Sequence of chain 1.B:
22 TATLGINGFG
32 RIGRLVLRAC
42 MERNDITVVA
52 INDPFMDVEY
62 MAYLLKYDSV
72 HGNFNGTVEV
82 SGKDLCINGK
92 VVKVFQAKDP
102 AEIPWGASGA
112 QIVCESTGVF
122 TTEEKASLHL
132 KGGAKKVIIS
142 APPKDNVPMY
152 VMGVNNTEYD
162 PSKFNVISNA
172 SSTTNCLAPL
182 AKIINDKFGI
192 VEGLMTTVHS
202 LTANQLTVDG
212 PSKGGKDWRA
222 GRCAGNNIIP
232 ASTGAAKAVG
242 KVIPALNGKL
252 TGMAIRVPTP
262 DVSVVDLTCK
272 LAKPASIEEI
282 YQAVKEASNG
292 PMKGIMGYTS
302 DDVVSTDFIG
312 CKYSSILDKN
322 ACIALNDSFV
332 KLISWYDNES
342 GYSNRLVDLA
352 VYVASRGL

This protein binds this small molecule.
Small molecule (SMILES): O=C[C@H](O)COP(=O)(O)O

Binding-site contacts:
Ligand atom O3P contacts residue SER172 of chain 1.B at 2.7 Å (h-bond).
Ligand atom O2P contacts residue HIS200 of chain 1.B at 4.0 Å.
Ligand atom C2 contacts residue HIS200 of chain 1.B at 2.9 Å.
Ligand atom O2P contacts residue THR198 of chain 1.B at 4.4 Å.
Ligand atom O1P contacts residue SER172 of chain 1.B at 3.3 Å.
Ligand atom C3 contacts residue SER173 of chain 1.B at 3.3 Å.
Ligand atom O2 contacts residue NAD1 of chain 1.H at 2.9 Å (h-bond).
Ligand atom C3 contacts residue THR174 of chain 1.B at 4.2 Å.
Ligand atom O4P contacts residue GLY235 of chain 1.B at 3.2 Å (h-bond).
Ligand atom P contacts residue GLY235 of chain 1.B at 3.4 Å.
Ligand atom O1 contacts residue THR203 of chain 1.B at 3.2 Å.
Ligand atom O3P contacts residue GLY235 of chain 1.B at 2.9 Å (h-bond).
Ligand atom O2 contacts residue SER173 of chain 1.B at 2.7 Å (h-bond).
Ligand atom O1P contacts residue THR174 of chain 1.B at 3.0 Å (h-bond).
Ligand atom C2 contacts residue NAD1 of chain 1.H at 4.2 Å.
Ligand atom C1 contacts residue ARG257 of chain 1.B at 3.4 Å.
Ligand atom O1 contacts residue ARG257 of chain 1.B at 3.5 Å (salt-bridge).
Ligand atom C2 contacts residue SER173 of chain 1.B at 3.4 Å.
Ligand atom P contacts residue THR234 of chain 1.B at 3.3 Å.
Ligand atom O2P contacts residue GLY235 of chain 1.B at 4.0 Å.
Ligand atom C2 contacts residue THR174 of chain 1.B at 4.2 Å.
Ligand atom O3P contacts residue THR174 of chain 1.B at 3.3 Å.
Ligand atom C1 contacts residue THR203 of chain 1.B at 4.3 Å.
Ligand atom O2P contacts residue THR234 of chain 1.B at 2.8 Å (h-bond).
Ligand atom O2 contacts residue ASN339 of chain 1.B at 3.7 Å.
Ligand atom C3 contacts residue SER172 of chain 1.B at 3.7 Å.
Ligand atom O4P contacts residue THR234 of chain 1.B at 4.2 Å.
Ligand atom P contacts residue THR174 of chain 1.B at 3.3 Å.
Ligand atom P contacts residue SER172 of chain 1.B at 3.7 Å.
Ligand atom O4P contacts residue SER172 of chain 1.B at 4.2 Å.
Ligand atom O2P contacts residue THR174 of chain 1.B at 2.6 Å (h-bond).
Ligand atom O1 contacts residue HIS200 of chain 1.B at 3.5 Å.
Ligand atom O1 contacts residue NAD1 of chain 1.H at 3.7 Å.
Ligand atom C1 contacts residue HIS200 of chain 1.B at 3.4 Å.
Ligand atom O2 contacts residue HIS200 of chain 1.B at 2.8 Å (h-bond).
Ligand atom C3 contacts residue HIS200 of chain 1.B at 4.2 Å.
Ligand atom C3 contacts residue NAD1 of chain 1.H at 4.2 Å.
Ligand atom O3P contacts residue THR234 of chain 1.B at 2.9 Å (h-bond).
Ligand atom O3P contacts residue ALA236 of chain 1.B at 3.0 Å (h-bond).
Ligand atom O1P contacts residue SER173 of chain 1.B at 3.5 Å (h-bond).